Sequence of chain 1.A:
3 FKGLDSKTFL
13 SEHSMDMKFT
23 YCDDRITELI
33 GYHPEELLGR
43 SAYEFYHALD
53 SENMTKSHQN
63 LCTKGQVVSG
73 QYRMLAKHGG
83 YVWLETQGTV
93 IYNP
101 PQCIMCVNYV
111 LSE

Binding-site contacts:
Ligand atom F4 contacts residue HIS15 of chain 1.A at 3.3 Å.
Ligand atom C4 contacts residue MET56 of chain 1.A at 3.4 Å (hydrophobic).
Ligand atom F2 contacts residue LEU63 of chain 1.A at 3.3 Å.
Ligand atom F2 contacts residue SER59 of chain 1.A at 3.6 Å.
Ligand atom C14 contacts residue ASN108 of chain 1.A at 3.5 Å.
Ligand atom O1 contacts residue VAL69 of chain 1.A at 3.5 Å.
Ligand atom C14 contacts residue HIS15 of chain 1.A at 3.6 Å.
Ligand atom F5 contacts residue SER13 of chain 1.A at 3.7 Å.
Ligand atom F4 contacts residue ALA44 of chain 1.A at 3.3 Å.
Ligand atom C4 contacts residue THR88 of chain 1.A at 3.6 Å.
Ligand atom C2 contacts residue TYR48 of chain 1.A at 3.4 Å (hydrophobic).
Ligand atom C3 contacts residue TYR74 of chain 1.A at 3.4 Å (hydrophobic).
Ligand atom C1 contacts residue CYS106 of chain 1.A at 3.6 Å (hydrophobic).
Ligand atom C12 contacts residue TYR48 of chain 1.A at 3.6 Å (hydrophobic).
Ligand atom O2 contacts residue MET56 of chain 1.A at 3.6 Å.
Ligand atom N1 contacts residue TYR48 of chain 1.A at 3.5 Å.
Ligand atom N1 contacts residue PHE47 of chain 1.A at 3.4 Å.
Ligand atom F2 contacts residue VAL69 of chain 1.A at 3.4 Å.
Ligand atom N1 contacts residue MET76 of chain 1.A at 3.1 Å.
Ligand atom F1 contacts residue GLY90 of chain 1.A at 3.5 Å.
Ligand atom F3 contacts residue CYS106 of chain 1.A at 3.5 Å.
Ligand atom F5 contacts residue ASN108 of chain 1.A at 3.2 Å.
Ligand atom F1 contacts residue VAL69 of chain 1.A at 3.4 Å.
Ligand atom F4 contacts residue MET19 of chain 1.A at 3.2 Å.
Ligand atom C10 contacts residue MET76 of chain 1.A at 3.6 Å (hydrophobic).
Ligand atom C16 contacts residue TYR48 of chain 1.A at 3.6 Å (hydrophobic).
Ligand atom C3 contacts residue TYR48 of chain 1.A at 3.3 Å (hydrophobic).
Ligand atom F5 contacts residue PHE11 of chain 1.A at 3.2 Å.
Ligand atom F3 contacts residue ILE104 of chain 1.A at 3.2 Å.
Ligand atom C4 contacts residue TYR48 of chain 1.A at 3.6 Å (hydrophobic).
Ligand atom O4 contacts residue HIS15 of chain 1.A at 3.4 Å.
Ligand atom O1 contacts residue SER71 of chain 1.A at 3.2 Å.
Ligand atom F3 contacts residue HIS15 of chain 1.A at 3.6 Å.
Ligand atom C1 contacts residue TYR48 of chain 1.A at 3.6 Å (hydrophobic).
Ligand atom F2 contacts residue HIS60 of chain 1.A at 3.5 Å.
Ligand atom F1 contacts residue LEU63 of chain 1.A at 3.7 Å.
Ligand atom O3 contacts residue HIS60 of chain 1.A at 2.8 Å (h-bond).
Ligand atom O2 contacts residue SER59 of chain 1.A at 3.3 Å.
Ligand atom C16 contacts residue TYR74 of chain 1.A at 3.6 Å (hydrophobic).
Ligand atom C14 contacts residue SER13 of chain 1.A at 3.5 Å.

A protein and the small-molecule ligand that binds it are described below.
Small molecule (SMILES): N#Cc1cc(F)cc(Oc2ccc3c(c2C(F)F)[C@@H](O)C(F)(F)S3(=O)=O)c1